The protein below binds the small molecule below.
Small molecule (SMILES): [NH3+]CCc1ccccc1

Sequence of chain 1.A:
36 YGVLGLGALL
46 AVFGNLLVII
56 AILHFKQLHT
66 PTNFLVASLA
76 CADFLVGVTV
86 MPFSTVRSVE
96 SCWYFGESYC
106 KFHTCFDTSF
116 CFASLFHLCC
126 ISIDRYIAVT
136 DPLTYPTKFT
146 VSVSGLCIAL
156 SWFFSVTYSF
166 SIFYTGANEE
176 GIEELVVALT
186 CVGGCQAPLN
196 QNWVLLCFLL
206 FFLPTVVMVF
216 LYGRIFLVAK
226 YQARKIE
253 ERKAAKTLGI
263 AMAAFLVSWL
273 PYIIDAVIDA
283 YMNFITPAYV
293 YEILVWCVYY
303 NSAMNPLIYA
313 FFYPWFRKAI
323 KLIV

Binding-site contacts:
Ligand atom C2 contacts residue THR113 of chain 1.A at 4.4 Å.
Ligand atom N contacts residue ASP112 of chain 1.A at 3.5 Å (salt-bridge).
Ligand atom C5' contacts residue THR113 of chain 1.A at 3.6 Å.
Ligand atom N contacts residue TYR301 of chain 1.A at 3.7 Å.
Ligand atom C2 contacts residue ASP112 of chain 1.A at 3.1 Å.
Ligand atom C1 contacts residue ASP112 of chain 1.A at 3.5 Å.
Ligand atom C5' contacts residue CYS202 of chain 1.A at 4.1 Å (hydrophobic).
Ligand atom C2' contacts residue TYR274 of chain 1.A at 3.1 Å (hydrophobic).
Ligand atom C1' contacts residue THR113 of chain 1.A at 4.1 Å.
Ligand atom C3' contacts residue CYS202 of chain 1.A at 4.1 Å (hydrophobic).
Ligand atom C2 contacts residue CYS116 of chain 1.A at 3.6 Å (hydrophobic).
Ligand atom N contacts residue VAL297 of chain 1.A at 4.2 Å.
Ligand atom C1' contacts residue TYR274 of chain 1.A at 4.0 Å (hydrophobic).
Ligand atom N contacts residue VAL300 of chain 1.A at 4.2 Å.
Ligand atom N contacts residue CYS116 of chain 1.A at 3.6 Å.
Ligand atom C1 contacts residue TYR274 of chain 1.A at 3.7 Å (hydrophobic).
Ligand atom C4' contacts residue CYS202 of chain 1.A at 3.2 Å (hydrophobic).
Ligand atom C6' contacts residue THR113 of chain 1.A at 3.9 Å.
Ligand atom C1' contacts residue ASP112 of chain 1.A at 4.3 Å.
Ligand atom C2' contacts residue THR113 of chain 1.A at 4.1 Å.
Ligand atom C1 contacts residue CYS116 of chain 1.A at 4.3 Å (hydrophobic).
Ligand atom C3' contacts residue TYR274 of chain 1.A at 3.4 Å (hydrophobic).
Ligand atom C2 contacts residue TYR274 of chain 1.A at 4.5 Å (hydrophobic).
Ligand atom C4' contacts residue THR113 of chain 1.A at 3.8 Å.
Ligand atom C3' contacts residue THR113 of chain 1.A at 4.1 Å.